The protein below binds the small molecule below.
Small molecule (SMILES): N[C@H](C(=O)O)[C@H](OCc1ccccc1)C(=O)O

Binding-site contacts:
Ligand atom O3 contacts residue SER279 of chain 1.C at 4.0 Å.
Ligand atom C7 contacts residue ASP398 of chain 1.C at 3.2 Å.
Ligand atom O4 contacts residue MET314 of chain 1.C at 4.2 Å.
Ligand atom O2 contacts residue GLY362 of chain 1.C at 4.2 Å.
Ligand atom C11 contacts residue THR317 of chain 1.C at 3.3 Å.
Ligand atom C4 contacts residue ALA361 of chain 1.C at 4.4 Å (hydrophobic).
Ligand atom N contacts residue ARG278 of chain 1.C at 3.6 Å.
Ligand atom O3 contacts residue SER280 of chain 1.C at 3.3 Å (h-bond).
Ligand atom O3 contacts residue THR402 of chain 1.C at 4.3 Å.
Ligand atom O1 contacts residue ASP398 of chain 1.C at 4.1 Å.
Ligand atom C10 contacts residue THR402 of chain 1.C at 3.5 Å.
Ligand atom C7 contacts residue THR402 of chain 1.C at 3.5 Å.
Ligand atom O4 contacts residue THR402 of chain 1.C at 3.1 Å (h-bond).
Ligand atom O1 contacts residue ARG401 of chain 1.C at 2.4 Å (salt-bridge).
Ligand atom O1 contacts residue THR317 of chain 1.C at 2.3 Å (h-bond).
Ligand atom C1 contacts residue GLY362 of chain 1.C at 4.0 Å.
Ligand atom C10 contacts residue ASN405 of chain 1.C at 4.0 Å.
Ligand atom C3 contacts residue MET314 of chain 1.C at 4.0 Å (hydrophobic).
Ligand atom C9 contacts residue ARG401 of chain 1.C at 3.0 Å.
Ligand atom O5 contacts residue ARG401 of chain 1.C at 2.5 Å (salt-bridge).
Ligand atom C8 contacts residue ALA361 of chain 1.C at 4.2 Å (hydrophobic).
Ligand atom C3 contacts residue ALA361 of chain 1.C at 3.7 Å (hydrophobic).
Ligand atom C10 contacts residue SER280 of chain 1.C at 3.9 Å.
Ligand atom C9 contacts residue THR317 of chain 1.C at 3.1 Å.
Ligand atom O4 contacts residue THR317 of chain 1.C at 4.2 Å.
Ligand atom O5 contacts residue THR317 of chain 1.C at 4.3 Å.
Ligand atom N contacts residue ASP398 of chain 1.C at 3.1 Å (salt-bridge).
Ligand atom C6 contacts residue ALA361 of chain 1.C at 3.6 Å (hydrophobic).
Ligand atom C4 contacts residue THR317 of chain 1.C at 4.3 Å.
Ligand atom C11 contacts residue ARG401 of chain 1.C at 4.3 Å.
Ligand atom C1 contacts residue ALA361 of chain 1.C at 4.3 Å (hydrophobic).
Ligand atom O5 contacts residue ASP398 of chain 1.C at 2.9 Å (salt-bridge).
Ligand atom C7 contacts residue THR317 of chain 1.C at 4.2 Å.
Ligand atom O2 contacts residue THR317 of chain 1.C at 4.3 Å.
Ligand atom C4 contacts residue GLY362 of chain 1.C at 3.6 Å.
Ligand atom C9 contacts residue ASP398 of chain 1.C at 3.4 Å.
Ligand atom O4 contacts residue SER280 of chain 1.C at 3.8 Å.
Ligand atom C11 contacts residue ASP398 of chain 1.C at 3.9 Å.
Ligand atom N contacts residue THR402 of chain 1.C at 4.0 Å.
Ligand atom O4 contacts residue ASN405 of chain 1.C at 3.1 Å (h-bond).

Sequence of chain 1.C:
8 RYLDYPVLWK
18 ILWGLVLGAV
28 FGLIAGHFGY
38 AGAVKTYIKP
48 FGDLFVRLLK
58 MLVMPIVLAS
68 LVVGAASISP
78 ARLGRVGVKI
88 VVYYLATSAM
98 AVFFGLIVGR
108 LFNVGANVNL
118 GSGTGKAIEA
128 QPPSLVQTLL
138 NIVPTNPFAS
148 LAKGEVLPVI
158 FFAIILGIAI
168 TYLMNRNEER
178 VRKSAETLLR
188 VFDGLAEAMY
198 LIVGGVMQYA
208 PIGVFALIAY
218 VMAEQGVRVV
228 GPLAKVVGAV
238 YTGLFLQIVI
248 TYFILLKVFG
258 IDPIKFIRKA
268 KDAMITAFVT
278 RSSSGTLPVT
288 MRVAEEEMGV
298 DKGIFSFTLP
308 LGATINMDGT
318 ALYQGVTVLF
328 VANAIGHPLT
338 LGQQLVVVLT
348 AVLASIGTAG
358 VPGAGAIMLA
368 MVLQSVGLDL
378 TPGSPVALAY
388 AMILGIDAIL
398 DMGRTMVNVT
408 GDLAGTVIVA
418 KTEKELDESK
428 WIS